A protein and the small-molecule ligand that binds it are described below.
Small molecule (SMILES): CC(=O)N[C@@H]1[C@@H](O)[C@H](O)[C@@H](CO)O[C@H]1O

Binding-site contacts:
Ligand atom C8 contacts residue THR18 of chain 1.B at 4.1 Å.
Ligand atom O6 contacts residue ASN15 of chain 1.B at 4.0 Å.
Ligand atom C7 contacts residue ASN16 of chain 1.B at 3.2 Å.
Ligand atom C5 contacts residue ARG22 of chain 1.E at 4.3 Å.
Ligand atom C4 contacts residue ARG22 of chain 1.E at 3.4 Å.
Ligand atom C3 contacts residue ASN16 of chain 1.B at 3.8 Å.
Ligand atom C1 contacts residue THR18 of chain 1.B at 3.5 Å.
Ligand atom C1 contacts residue ASN16 of chain 1.B at 1.4 Å.
Ligand atom O6 contacts residue ARG22 of chain 1.E at 3.7 Å.
Ligand atom C3 contacts residue ARG22 of chain 1.E at 4.1 Å.
Ligand atom O5 contacts residue ASN16 of chain 1.B at 2.4 Å (h-bond).
Ligand atom O5 contacts residue THR18 of chain 1.B at 4.2 Å.
Ligand atom C6 contacts residue ARG22 of chain 1.E at 3.9 Å.
Ligand atom C2 contacts residue ASN16 of chain 1.B at 2.5 Å.
Ligand atom C5 contacts residue ASN16 of chain 1.B at 3.7 Å.
Ligand atom N2 contacts residue ASN16 of chain 1.B at 2.8 Å (h-bond).
Ligand atom C4 contacts residue ASN16 of chain 1.B at 4.3 Å.
Ligand atom O6 contacts residue ASN16 of chain 1.B at 4.3 Å.
Ligand atom N2 contacts residue THR18 of chain 1.B at 3.6 Å.
Ligand atom O3 contacts residue ARG22 of chain 1.E at 3.5 Å (salt-bridge).
Ligand atom C8 contacts residue ASN16 of chain 1.B at 4.3 Å.
Ligand atom C2 contacts residue THR18 of chain 1.B at 4.2 Å.
Ligand atom O4 contacts residue ARG22 of chain 1.E at 2.9 Å (salt-bridge).
Ligand atom O7 contacts residue ASN16 of chain 1.B at 3.2 Å (h-bond).
Ligand atom C7 contacts residue THR18 of chain 1.B at 4.1 Å.

Sequence of chain 1.B:
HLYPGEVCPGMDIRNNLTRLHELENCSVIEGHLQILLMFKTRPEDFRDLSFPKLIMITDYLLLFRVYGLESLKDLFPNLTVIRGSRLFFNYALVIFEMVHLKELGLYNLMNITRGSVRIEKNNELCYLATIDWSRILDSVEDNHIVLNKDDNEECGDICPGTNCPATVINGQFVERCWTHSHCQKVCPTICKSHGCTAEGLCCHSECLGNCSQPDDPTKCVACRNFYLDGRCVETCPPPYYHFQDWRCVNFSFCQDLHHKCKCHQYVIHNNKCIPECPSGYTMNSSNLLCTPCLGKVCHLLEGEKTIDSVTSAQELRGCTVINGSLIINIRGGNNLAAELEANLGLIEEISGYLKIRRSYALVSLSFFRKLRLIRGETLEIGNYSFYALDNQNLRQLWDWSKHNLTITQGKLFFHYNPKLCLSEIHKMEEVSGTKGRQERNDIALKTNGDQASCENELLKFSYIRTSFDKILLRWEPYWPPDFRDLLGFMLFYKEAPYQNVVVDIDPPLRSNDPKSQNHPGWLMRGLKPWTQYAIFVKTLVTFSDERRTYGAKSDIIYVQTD

Sequence of chain 1.E:
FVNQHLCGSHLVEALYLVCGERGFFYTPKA